Sequence of chain 1.B:
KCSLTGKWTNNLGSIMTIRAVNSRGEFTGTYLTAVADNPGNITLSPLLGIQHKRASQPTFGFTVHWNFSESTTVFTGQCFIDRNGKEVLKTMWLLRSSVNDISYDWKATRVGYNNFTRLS

Binding-site contacts:
Ligand atom O5 contacts residue ASN43 of chain 1.B at 2.4 Å (h-bond).
Ligand atom C7 contacts residue ASN43 of chain 1.B at 3.5 Å.
Ligand atom C6 contacts residue ASN40 of chain 1.B at 3.9 Å.
Ligand atom C2 contacts residue ASN43 of chain 1.B at 2.6 Å.
Ligand atom C5 contacts residue ASN43 of chain 1.B at 3.6 Å.
Ligand atom N2 contacts residue PHE70 of chain 1.B at 4.3 Å.
Ligand atom C5 contacts residue ASN40 of chain 1.B at 4.2 Å.
Ligand atom C7 contacts residue PHE70 of chain 1.B at 3.7 Å (hydrophobic).
Ligand atom O5 contacts residue ASN40 of chain 1.B at 3.7 Å.
Ligand atom O7 contacts residue PHE70 of chain 1.B at 3.8 Å.
Ligand atom C4 contacts residue ASN43 of chain 1.B at 4.3 Å.
Ligand atom C3 contacts residue ASN43 of chain 1.B at 3.9 Å.
Ligand atom C1 contacts residue ASN40 of chain 1.B at 4.1 Å.
Ligand atom N2 contacts residue ASN43 of chain 1.B at 3.1 Å (h-bond).
Ligand atom C1 contacts residue ASN43 of chain 1.B at 1.4 Å.
Ligand atom C8 contacts residue PHE70 of chain 1.B at 3.8 Å (hydrophobic).
Ligand atom O7 contacts residue ASN43 of chain 1.B at 3.1 Å.

This small molecule binds to this protein.
Small molecule (SMILES): CC(=O)N[C@@H]1[C@@H](O)[C@H](O)[C@@H](CO)O[C@H]1O